The small molecule below binds the protein below.
Small molecule (SMILES): O=c1[nH]cnc2c1ncn2[C@@H]1O[C@H](COP(=O)(O)O)[C@@H](O)[C@H]1O

Sequence of chain 2.A:
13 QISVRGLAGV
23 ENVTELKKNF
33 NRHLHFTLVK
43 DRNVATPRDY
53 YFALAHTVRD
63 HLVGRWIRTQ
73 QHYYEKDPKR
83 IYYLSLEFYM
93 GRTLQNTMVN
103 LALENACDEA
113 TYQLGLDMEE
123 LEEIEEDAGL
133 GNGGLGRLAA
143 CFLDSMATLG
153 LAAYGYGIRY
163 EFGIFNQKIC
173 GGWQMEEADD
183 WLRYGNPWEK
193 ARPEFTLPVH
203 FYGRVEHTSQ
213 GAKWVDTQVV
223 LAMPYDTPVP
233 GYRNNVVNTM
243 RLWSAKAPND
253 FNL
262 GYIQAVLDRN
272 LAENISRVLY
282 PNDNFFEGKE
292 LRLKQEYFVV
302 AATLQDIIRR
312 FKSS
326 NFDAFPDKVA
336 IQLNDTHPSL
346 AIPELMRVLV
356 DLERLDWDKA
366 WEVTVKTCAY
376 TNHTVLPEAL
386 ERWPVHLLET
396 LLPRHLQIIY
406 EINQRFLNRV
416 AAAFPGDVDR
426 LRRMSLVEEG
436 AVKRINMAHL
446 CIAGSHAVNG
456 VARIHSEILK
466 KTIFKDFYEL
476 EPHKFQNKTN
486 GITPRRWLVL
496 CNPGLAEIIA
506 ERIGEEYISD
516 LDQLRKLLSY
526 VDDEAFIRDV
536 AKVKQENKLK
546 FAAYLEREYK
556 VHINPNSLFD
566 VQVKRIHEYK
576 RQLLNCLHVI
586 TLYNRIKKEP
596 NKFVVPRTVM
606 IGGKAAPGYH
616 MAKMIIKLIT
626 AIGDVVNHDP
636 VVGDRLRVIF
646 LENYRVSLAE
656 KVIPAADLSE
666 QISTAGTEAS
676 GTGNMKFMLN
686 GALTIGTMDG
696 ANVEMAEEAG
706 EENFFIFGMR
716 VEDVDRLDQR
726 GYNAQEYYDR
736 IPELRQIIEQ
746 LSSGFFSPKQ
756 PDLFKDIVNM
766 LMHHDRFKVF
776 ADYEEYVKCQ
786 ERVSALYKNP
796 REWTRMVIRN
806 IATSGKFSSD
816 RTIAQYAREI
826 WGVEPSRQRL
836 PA

Binding-site contacts:
Ligand atom O3P contacts residue ARG310 of chain 2.A at 4.0 Å.
Ligand atom O2' contacts residue GLN73 of chain 2.A at 4.1 Å.
Ligand atom O4' contacts residue GLN72 of chain 2.A at 3.9 Å.
Ligand atom O1P contacts residue ARG310 of chain 2.A at 4.4 Å.
Ligand atom C4 contacts residue TYR76 of chain 2.A at 3.6 Å (hydrophobic).
Ligand atom O2' contacts residue VAL46 of chain 1.A at 4.5 Å.
Ligand atom O6 contacts residue TYR76 of chain 2.A at 3.5 Å (h-bond).
Ligand atom N3 contacts residue VAL46 of chain 1.A at 3.9 Å.
Ligand atom C2 contacts residue VAL46 of chain 1.A at 4.3 Å (hydrophobic).
Ligand atom O2' contacts residue ASP43 of chain 1.A at 3.4 Å (salt-bridge).
Ligand atom C4 contacts residue VAL46 of chain 1.A at 3.8 Å (hydrophobic).
Ligand atom O3P contacts residue ARG311 of chain 2.A at 3.2 Å (salt-bridge).
Ligand atom C5 contacts residue VAL46 of chain 1.A at 4.1 Å (hydrophobic).
Ligand atom C8 contacts residue VAL46 of chain 1.A at 4.5 Å (hydrophobic).
Ligand atom C1' contacts residue TYR76 of chain 2.A at 3.9 Å (hydrophobic).
Ligand atom N9 contacts residue TYR76 of chain 2.A at 3.8 Å.
Ligand atom O2P contacts residue ARG310 of chain 2.A at 2.8 Å (salt-bridge).
Ligand atom C8 contacts residue TYR76 of chain 2.A at 3.8 Å (hydrophobic).
Ligand atom N1 contacts residue TYR76 of chain 2.A at 3.9 Å.
Ligand atom O3' contacts residue VAL46 of chain 1.A at 4.5 Å.
Ligand atom P contacts residue ARG311 of chain 2.A at 3.8 Å.
Ligand atom C5 contacts residue TYR76 of chain 2.A at 3.5 Å (hydrophobic).
Ligand atom N3 contacts residue TYR76 of chain 2.A at 3.7 Å.
Ligand atom C2 contacts residue ASN45 of chain 1.A at 4.5 Å.
Ligand atom C2' contacts residue VAL46 of chain 1.A at 3.7 Å (hydrophobic).
Ligand atom N9 contacts residue VAL46 of chain 1.A at 4.0 Å.
Ligand atom C2' contacts residue ASP43 of chain 1.A at 4.2 Å.
Ligand atom N7 contacts residue TYR76 of chain 2.A at 3.6 Å.
Ligand atom C1' contacts residue VAL46 of chain 1.A at 4.5 Å (hydrophobic).
Ligand atom C2 contacts residue TYR76 of chain 2.A at 3.8 Å (hydrophobic).
Ligand atom C5' contacts residue GLN72 of chain 2.A at 4.1 Å.
Ligand atom P contacts residue ARG310 of chain 2.A at 3.9 Å.
Ligand atom C4' contacts residue GLN72 of chain 2.A at 4.0 Å.
Ligand atom C6 contacts residue TYR76 of chain 2.A at 3.4 Å (hydrophobic).
Ligand atom C3' contacts residue VAL46 of chain 1.A at 4.4 Å (hydrophobic).
Ligand atom O4' contacts residue TYR76 of chain 2.A at 3.5 Å.
Ligand atom O1P contacts residue ARG311 of chain 2.A at 2.8 Å (salt-bridge).
Ligand atom O2P contacts residue ARG311 of chain 2.A at 4.3 Å.

Sequence of chain 1.A:
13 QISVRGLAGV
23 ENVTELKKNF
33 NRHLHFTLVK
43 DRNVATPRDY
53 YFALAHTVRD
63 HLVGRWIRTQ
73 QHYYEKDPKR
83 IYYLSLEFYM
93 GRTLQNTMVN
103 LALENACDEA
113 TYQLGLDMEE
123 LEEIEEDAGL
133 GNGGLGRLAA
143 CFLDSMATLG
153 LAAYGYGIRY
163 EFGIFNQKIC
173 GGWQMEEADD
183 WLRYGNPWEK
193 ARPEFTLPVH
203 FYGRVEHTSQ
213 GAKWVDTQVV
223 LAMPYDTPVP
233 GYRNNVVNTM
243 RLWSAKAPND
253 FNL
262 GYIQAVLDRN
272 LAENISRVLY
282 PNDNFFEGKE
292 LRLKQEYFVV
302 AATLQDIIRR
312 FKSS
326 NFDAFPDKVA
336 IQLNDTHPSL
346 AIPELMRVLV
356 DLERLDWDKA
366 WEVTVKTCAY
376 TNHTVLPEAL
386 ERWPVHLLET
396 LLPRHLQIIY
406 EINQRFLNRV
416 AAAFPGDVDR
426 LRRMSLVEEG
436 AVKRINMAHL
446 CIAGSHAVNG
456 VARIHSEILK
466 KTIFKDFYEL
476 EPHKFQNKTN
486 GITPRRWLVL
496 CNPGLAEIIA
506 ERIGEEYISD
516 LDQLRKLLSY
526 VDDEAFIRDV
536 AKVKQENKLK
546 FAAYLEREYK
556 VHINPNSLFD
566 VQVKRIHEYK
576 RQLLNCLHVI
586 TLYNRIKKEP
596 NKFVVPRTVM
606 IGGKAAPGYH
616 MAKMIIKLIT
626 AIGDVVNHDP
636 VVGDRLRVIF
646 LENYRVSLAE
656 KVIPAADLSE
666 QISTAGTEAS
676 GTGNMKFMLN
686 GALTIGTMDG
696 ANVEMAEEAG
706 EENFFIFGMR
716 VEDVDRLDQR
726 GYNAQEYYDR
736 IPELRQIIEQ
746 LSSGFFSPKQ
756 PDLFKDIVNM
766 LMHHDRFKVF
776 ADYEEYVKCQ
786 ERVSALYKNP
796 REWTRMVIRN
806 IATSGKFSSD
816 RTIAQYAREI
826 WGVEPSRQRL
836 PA